Sequence of chain 4.A:
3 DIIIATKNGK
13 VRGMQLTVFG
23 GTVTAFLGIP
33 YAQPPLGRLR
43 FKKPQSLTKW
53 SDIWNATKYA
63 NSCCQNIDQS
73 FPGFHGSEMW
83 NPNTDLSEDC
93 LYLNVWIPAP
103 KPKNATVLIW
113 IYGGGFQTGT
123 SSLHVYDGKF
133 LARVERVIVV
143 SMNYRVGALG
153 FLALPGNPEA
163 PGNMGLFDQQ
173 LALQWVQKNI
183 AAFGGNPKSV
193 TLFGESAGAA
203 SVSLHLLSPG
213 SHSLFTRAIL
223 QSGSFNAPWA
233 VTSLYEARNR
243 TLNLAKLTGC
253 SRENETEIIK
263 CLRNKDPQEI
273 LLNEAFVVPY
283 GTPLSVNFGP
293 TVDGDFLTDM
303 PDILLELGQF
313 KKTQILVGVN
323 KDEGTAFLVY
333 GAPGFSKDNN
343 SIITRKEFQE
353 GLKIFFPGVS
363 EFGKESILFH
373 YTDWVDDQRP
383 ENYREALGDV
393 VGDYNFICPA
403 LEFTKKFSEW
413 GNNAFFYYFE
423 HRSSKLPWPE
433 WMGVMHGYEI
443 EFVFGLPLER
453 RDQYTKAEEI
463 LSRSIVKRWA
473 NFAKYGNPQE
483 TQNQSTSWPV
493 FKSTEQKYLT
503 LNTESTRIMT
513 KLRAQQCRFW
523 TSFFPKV

Binding-site contacts:
Ligand atom C35 contacts residue LEA1 of chain 4.K at 3.9 Å.
Ligand atom N16 contacts residue ASN68 of chain 4.A at 3.4 Å (h-bond).
Ligand atom C33 contacts residue GLU197 of chain 4.A at 3.3 Å.
Ligand atom C29 contacts residue LEA1 of chain 4.K at 3.9 Å.
Ligand atom C17 contacts residue ILE69 of chain 4.A at 3.9 Å (hydrophobic).
Ligand atom C40 contacts residue TYR440 of chain 4.A at 3.9 Å (hydrophobic).
Ligand atom C39 contacts residue ALA328 of chain 4.A at 3.9 Å (hydrophobic).
Ligand atom C40 contacts residue TRP82 of chain 4.A at 3.7 Å (hydrophobic).
Ligand atom C18 contacts residue THR120 of chain 4.A at 4.0 Å.
Ligand atom C33 contacts residue SER198 of chain 4.A at 4.0 Å.
Ligand atom C25 contacts residue LEA1 of chain 4.K at 3.4 Å.
Ligand atom C41 contacts residue TRP82 of chain 4.A at 3.8 Å (hydrophobic).
Ligand atom C34 contacts residue SER198 of chain 4.A at 3.5 Å.
Ligand atom C27 contacts residue PHE329 of chain 4.A at 2.5 Å (hydrophobic).
Ligand atom C34 contacts residue GLU197 of chain 4.A at 3.3 Å.
Ligand atom C32 contacts residue GLY115 of chain 4.A at 4.0 Å.
Ligand atom C33 contacts residue GLY115 of chain 4.A at 3.9 Å.
Ligand atom C19 contacts residue ASP70 of chain 4.A at 3.7 Å.
Ligand atom C38 contacts residue TYR332 of chain 4.A at 3.5 Å (hydrophobic).
Ligand atom C18 contacts residue ASN68 of chain 4.A at 3.9 Å.
Ligand atom C37 contacts residue TYR332 of chain 4.A at 3.5 Å (hydrophobic).
Ligand atom C27 contacts residue LEA1 of chain 4.K at 3.3 Å.
Ligand atom C26 contacts residue LEA1 of chain 4.K at 3.1 Å.
Ligand atom C20 contacts residue ASP70 of chain 4.A at 3.8 Å.
Ligand atom C32 contacts residue TYR128 of chain 4.A at 3.8 Å (hydrophobic).
Ligand atom N16 contacts residue ILE69 of chain 4.A at 3.0 Å (h-bond).
Ligand atom C31 contacts residue TRP82 of chain 4.A at 3.8 Å (hydrophobic).
Ligand atom C29 contacts residue PHE329 of chain 4.A at 3.2 Å (hydrophobic).
Ligand atom C38 contacts residue TRP430 of chain 4.A at 3.5 Å (hydrophobic).
Ligand atom C24 contacts residue LEA1 of chain 4.K at 3.9 Å.
Ligand atom C35 contacts residue HIS438 of chain 4.A at 3.9 Å.
Ligand atom C39 contacts residue MET437 of chain 4.A at 3.7 Å (hydrophobic).
Ligand atom C26 contacts residue PHE329 of chain 4.A at 3.9 Å (hydrophobic).
Ligand atom C28 contacts residue LEA1 of chain 4.K at 3.6 Å.
Ligand atom C33 contacts residue TYR128 of chain 4.A at 3.9 Å (hydrophobic).
Ligand atom C28 contacts residue PHE329 of chain 4.A at 2.0 Å (hydrophobic).
Ligand atom C39 contacts residue TRP430 of chain 4.A at 3.6 Å (hydrophobic).
Ligand atom C40 contacts residue HIS438 of chain 4.A at 3.5 Å.
Ligand atom C33 contacts residue GLY116 of chain 4.A at 3.8 Å.
Ligand atom C32 contacts residue TRP82 of chain 4.A at 3.5 Å (hydrophobic).

This small molecule binds to this protein.
Small molecule (SMILES): O=C(/C=C/C=C/c1ccc2c(c1)OCO2)NCCCCCC[PH](c1ccccc1)(c1ccccc1)c1ccccc1